This protein binds this small molecule.
Small molecule (SMILES): [H]/N=C(/N)NC[C@H]1[C@H](CC[C@H](O)CO)c2cc(CNC)ccc2[C@@H]1NC(=O)C(=O)Nc1ccc(Cl)c(F)c1

Binding-site contacts:
Ligand atom N14 contacts residue GLY337 of chain 1.D at 3.3 Å (h-bond).
Ligand atom CL25 contacts residue ASN244 of chain 1.D at 3.6 Å.
Ligand atom C02 contacts residue MET290 of chain 1.D at 3.4 Å (hydrophobic).
Ligand atom F23 contacts residue SER140 of chain 1.D at 3.5 Å.
Ligand atom C27 contacts residue ASN289 of chain 1.D at 3.3 Å.
Ligand atom N03 contacts residue VAL294 of chain 1.D at 3.8 Å.
Ligand atom O18 contacts residue GLY337 of chain 1.D at 3.1 Å (h-bond).
Ligand atom C27 contacts residue ILE288 of chain 1.D at 3.7 Å (hydrophobic).
Ligand atom C02 contacts residue VAL294 of chain 1.D at 3.8 Å (hydrophobic).
Ligand atom N28 contacts residue GLY295 of chain 1.D at 3.2 Å (h-bond).
Ligand atom N03 contacts residue GLU293 of chain 1.D at 3.2 Å (salt-bridge).
Ligand atom N03 contacts residue MET290 of chain 1.D at 3.1 Å (h-bond).
Ligand atom O18 contacts residue TRP291 of chain 1.D at 3.3 Å.
Ligand atom C27 contacts residue TRP291 of chain 1.D at 3.6 Å (hydrophobic).
Ligand atom N28 contacts residue GLU293 of chain 1.D at 3.4 Å (salt-bridge).
Ligand atom O18 contacts residue MET339 of chain 1.D at 3.0 Å.
Ligand atom O32 contacts residue HIS62 of chain 1.D at 3.0 Å (h-bond).
Ligand atom C33 contacts residue TRP291 of chain 1.D at 3.5 Å (hydrophobic).
Ligand atom O31 contacts residue ARG340 of chain 1.D at 3.2 Å (salt-bridge).
Ligand atom C20 contacts residue GLU237 of chain 1.D at 3.5 Å.
Ligand atom C17 contacts residue TRP291 of chain 1.D at 3.5 Å (hydrophobic).
Ligand atom CL25 contacts residue PHE243 of chain 1.D at 3.2 Å.
Ligand atom C21 contacts residue MET339 of chain 1.D at 3.5 Å (hydrophobic).
Ligand atom N28 contacts residue VAL294 of chain 1.D at 3.5 Å.
Ligand atom C21 contacts residue SER242 of chain 1.D at 3.5 Å.
Ligand atom O32 contacts residue GLN292 of chain 1.D at 3.3 Å (h-bond).
Ligand atom N28 contacts residue MET290 of chain 1.D at 3.2 Å (h-bond).
Ligand atom C24 contacts residue VAL139 of chain 1.D at 3.7 Å (hydrophobic).
Ligand atom C15 contacts residue MET290 of chain 1.D at 3.4 Å (hydrophobic).
Ligand atom C02 contacts residue GLU293 of chain 1.D at 3.7 Å.
Ligand atom C34 contacts residue GLN292 of chain 1.D at 3.7 Å.
Ligand atom N19 contacts residue GLU237 of chain 1.D at 3.3 Å.
Ligand atom O32 contacts residue ARG340 of chain 1.D at 3.7 Å.
Ligand atom N19 contacts residue ASN289 of chain 1.D at 2.8 Å (h-bond).
Ligand atom C22 contacts residue SER242 of chain 1.D at 3.4 Å.
Ligand atom O16 contacts residue ASN289 of chain 1.D at 3.4 Å (h-bond).
Ligand atom C20 contacts residue ASN289 of chain 1.D at 3.5 Å.
Ligand atom O16 contacts residue MET290 of chain 1.D at 2.9 Å (h-bond).
Ligand atom O31 contacts residue ASP338 of chain 1.D at 3.0 Å (salt-bridge).
Ligand atom F23 contacts residue SER242 of chain 1.D at 2.9 Å.

Sequence of chain 1.D:
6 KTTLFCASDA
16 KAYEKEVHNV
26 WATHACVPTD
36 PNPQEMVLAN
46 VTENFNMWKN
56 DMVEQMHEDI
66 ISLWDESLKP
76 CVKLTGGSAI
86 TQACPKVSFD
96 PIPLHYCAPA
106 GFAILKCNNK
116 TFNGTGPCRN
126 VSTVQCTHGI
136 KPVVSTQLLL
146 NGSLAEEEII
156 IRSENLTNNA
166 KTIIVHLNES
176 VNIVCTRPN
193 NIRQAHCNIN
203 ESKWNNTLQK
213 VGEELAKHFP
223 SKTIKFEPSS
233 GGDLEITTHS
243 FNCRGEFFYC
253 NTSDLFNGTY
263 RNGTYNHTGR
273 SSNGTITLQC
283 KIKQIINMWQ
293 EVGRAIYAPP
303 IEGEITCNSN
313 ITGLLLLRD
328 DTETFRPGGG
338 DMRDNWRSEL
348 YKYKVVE